Sequence of chain 1.E:
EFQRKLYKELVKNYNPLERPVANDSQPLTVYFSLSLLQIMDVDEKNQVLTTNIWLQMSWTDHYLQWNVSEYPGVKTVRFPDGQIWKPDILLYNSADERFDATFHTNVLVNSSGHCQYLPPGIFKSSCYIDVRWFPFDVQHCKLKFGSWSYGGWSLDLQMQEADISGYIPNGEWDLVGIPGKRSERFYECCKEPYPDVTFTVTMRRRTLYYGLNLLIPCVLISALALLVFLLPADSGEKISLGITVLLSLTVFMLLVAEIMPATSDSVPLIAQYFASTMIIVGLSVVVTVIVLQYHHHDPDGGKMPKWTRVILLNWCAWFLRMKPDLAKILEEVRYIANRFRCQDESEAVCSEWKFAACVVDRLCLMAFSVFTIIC

This small molecule binds to this protein.
Small molecule (SMILES): O=C(Nc1cc(Cl)ccc1O)Nc1cc(C(F)(F)F)ccc1Cl

Sequence of chain 1.A:
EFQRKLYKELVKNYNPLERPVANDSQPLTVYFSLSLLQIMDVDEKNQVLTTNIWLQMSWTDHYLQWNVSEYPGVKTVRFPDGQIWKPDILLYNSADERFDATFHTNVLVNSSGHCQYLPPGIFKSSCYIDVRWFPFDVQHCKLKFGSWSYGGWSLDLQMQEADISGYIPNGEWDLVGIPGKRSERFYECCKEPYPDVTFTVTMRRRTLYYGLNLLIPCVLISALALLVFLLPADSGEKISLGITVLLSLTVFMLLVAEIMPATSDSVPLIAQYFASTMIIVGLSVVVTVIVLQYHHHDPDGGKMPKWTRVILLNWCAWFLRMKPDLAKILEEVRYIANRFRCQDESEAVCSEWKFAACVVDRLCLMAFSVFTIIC

Binding-site contacts:
Ligand atom C13 contacts residue TYR209 of chain 1.A at 3.5 Å (hydrophobic).
Ligand atom C10 contacts residue TYR209 of chain 1.A at 3.7 Å (hydrophobic).
Ligand atom CL contacts residue VAL267 of chain 1.E at 3.7 Å.
Ligand atom C1 contacts residue MET253 of chain 1.E at 3.4 Å (hydrophobic).
Ligand atom C8 contacts residue ASN213 of chain 1.A at 3.6 Å.
Ligand atom F contacts residue ALA275 of chain 1.E at 3.8 Å.
Ligand atom CL contacts residue LEU208 of chain 1.A at 3.6 Å.
Ligand atom F1 contacts residue MET278 of chain 1.E at 3.4 Å.
Ligand atom O1 contacts residue TYR209 of chain 1.A at 3.8 Å.
Ligand atom F2 contacts residue LEU212 of chain 1.A at 3.4 Å.
Ligand atom C11 contacts residue SER266 of chain 1.E at 3.0 Å.
Ligand atom CL1 contacts residue VAL256 of chain 1.E at 3.9 Å.
Ligand atom CL contacts residue LEU212 of chain 1.A at 3.8 Å.
Ligand atom N1 contacts residue ASN213 of chain 1.A at 3.2 Å (h-bond).
Ligand atom C10 contacts residue SER266 of chain 1.E at 4.0 Å.
Ligand atom F contacts residue MET278 of chain 1.E at 3.0 Å.
Ligand atom CL1 contacts residue MET253 of chain 1.E at 4.0 Å.
Ligand atom O contacts residue ASN213 of chain 1.A at 3.8 Å.
Ligand atom C4 contacts residue LEU212 of chain 1.A at 3.9 Å (hydrophobic).
Ligand atom C10 contacts residue PRO268 of chain 1.E at 3.5 Å (hydrophobic).
Ligand atom O1 contacts residue ALA262 of chain 1.E at 3.3 Å.
Ligand atom F1 contacts residue ILE216 of chain 1.A at 3.9 Å.
Ligand atom CL contacts residue TYR209 of chain 1.A at 3.5 Å.
Ligand atom C13 contacts residue ASN213 of chain 1.A at 3.6 Å.
Ligand atom C6 contacts residue LEU212 of chain 1.A at 3.9 Å (hydrophobic).
Ligand atom C9 contacts residue PRO268 of chain 1.E at 3.8 Å (hydrophobic).
Ligand atom C6 contacts residue MET278 of chain 1.E at 3.8 Å (hydrophobic).
Ligand atom C7 contacts residue ASN213 of chain 1.A at 3.3 Å.
Ligand atom CL1 contacts residue PHE274 of chain 1.E at 3.9 Å.
Ligand atom C11 contacts residue TYR209 of chain 1.A at 3.6 Å (hydrophobic).
Ligand atom N1 contacts residue TYR209 of chain 1.A at 4.0 Å.
Ligand atom C11 contacts residue PRO268 of chain 1.E at 3.9 Å (hydrophobic).
Ligand atom C9 contacts residue TYR209 of chain 1.A at 3.7 Å (hydrophobic).
Ligand atom F1 contacts residue PRO217 of chain 1.A at 3.7 Å.
Ligand atom C8 contacts residue TYR209 of chain 1.A at 3.5 Å (hydrophobic).
Ligand atom N contacts residue ASN213 of chain 1.A at 3.6 Å.
Ligand atom C12 contacts residue SER266 of chain 1.E at 3.3 Å.
Ligand atom F1 contacts residue LEU212 of chain 1.A at 3.5 Å.
Ligand atom C12 contacts residue TYR209 of chain 1.A at 3.5 Å (hydrophobic).
Ligand atom CL contacts residue SER266 of chain 1.E at 3.1 Å.